Sequence of chain 1.C:
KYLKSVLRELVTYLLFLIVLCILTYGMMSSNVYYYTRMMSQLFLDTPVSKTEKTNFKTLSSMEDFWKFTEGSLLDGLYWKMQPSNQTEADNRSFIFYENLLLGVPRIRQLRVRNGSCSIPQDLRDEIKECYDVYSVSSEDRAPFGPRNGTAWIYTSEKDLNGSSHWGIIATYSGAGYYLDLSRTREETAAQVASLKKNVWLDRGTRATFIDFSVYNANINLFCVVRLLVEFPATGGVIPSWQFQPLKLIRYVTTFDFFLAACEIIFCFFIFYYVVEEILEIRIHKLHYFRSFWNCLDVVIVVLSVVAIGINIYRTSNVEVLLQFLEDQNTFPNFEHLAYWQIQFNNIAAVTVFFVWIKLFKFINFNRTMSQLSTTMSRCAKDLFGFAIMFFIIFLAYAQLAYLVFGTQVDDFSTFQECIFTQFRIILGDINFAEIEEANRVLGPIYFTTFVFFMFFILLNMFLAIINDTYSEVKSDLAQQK

Binding-site contacts:
Ligand atom C4 contacts residue LYS342 of chain 1.C at 4.4 Å.
Ligand atom O7 contacts residue ASN328 of chain 1.C at 3.7 Å.
Ligand atom C7 contacts residue ASN328 of chain 1.C at 3.6 Å.
Ligand atom O4 contacts residue LYS342 of chain 1.C at 3.4 Å.
Ligand atom C6 contacts residue LYS342 of chain 1.C at 2.9 Å.
Ligand atom O6 contacts residue LYS342 of chain 1.C at 3.8 Å.
Ligand atom O5 contacts residue ASN328 of chain 1.C at 1.9 Å (h-bond).
Ligand atom O5 contacts residue GLY329 of chain 1.C at 4.1 Å.
Ligand atom C6 contacts residue ASN328 of chain 1.C at 3.4 Å.
Ligand atom O6 contacts residue ASN328 of chain 1.C at 2.6 Å (h-bond).
Ligand atom C1 contacts residue ASN328 of chain 1.C at 1.2 Å.
Ligand atom C5 contacts residue LYS342 of chain 1.C at 4.0 Å.
Ligand atom C5 contacts residue ASN328 of chain 1.C at 3.2 Å.
Ligand atom O6 contacts residue GLU343 of chain 1.C at 3.3 Å.
Ligand atom C3 contacts residue ASN328 of chain 1.C at 3.5 Å.
Ligand atom N2 contacts residue ASN328 of chain 1.C at 3.0 Å (h-bond).
Ligand atom C6 contacts residue GLU343 of chain 1.C at 3.3 Å.
Ligand atom O6 contacts residue CYS344 of chain 1.C at 3.2 Å (h-bond).
Ligand atom C5 contacts residue GLU343 of chain 1.C at 4.5 Å.
Ligand atom C6 contacts residue CYS344 of chain 1.C at 4.0 Å (hydrophobic).
Ligand atom C4 contacts residue ASN328 of chain 1.C at 3.8 Å.
Ligand atom C2 contacts residue ASN328 of chain 1.C at 2.2 Å.
Ligand atom O6 contacts residue GLY329 of chain 1.C at 3.3 Å (h-bond).

A small-molecule ligand and the protein it binds are described below.
Small molecule (SMILES): CC(=O)N[C@@H]1[C@@H](O)[C@H](O)[C@@H](CO)O[C@H]1O